Binding-site contacts:
Ligand atom N contacts residue GLU44 of chain 5.A at 3.1 Å (salt-bridge).
Ligand atom NE1 contacts residue ASN207 of chain 2.A at 3.6 Å (h-bond).
Ligand atom N contacts residue GLU44 of chain 5.A at 3.0 Å (salt-bridge).
Ligand atom CD1 contacts residue SER38 of chain 2.A at 3.7 Å.
Ligand atom N contacts residue VAL205 of chain 2.A at 2.8 Å (h-bond).
Ligand atom O contacts residue VAL205 of chain 2.A at 3.0 Å (h-bond).
Ligand atom CE1 contacts residue ALA206 of chain 2.A at 3.8 Å (hydrophobic).
Ligand atom CD1 contacts residue ASN74 of chain 5.A at 3.8 Å.
Ligand atom NE1 contacts residue ASN74 of chain 5.A at 2.9 Å (h-bond).
Ligand atom CZ2 contacts residue ARG34 of chain 2.A at 3.6 Å.
Ligand atom CA contacts residue VAL205 of chain 2.A at 3.8 Å (hydrophobic).
Ligand atom O contacts residue ALA206 of chain 2.A at 3.2 Å.
Ligand atom CD2 contacts residue LEU41 of chain 2.A at 3.5 Å (hydrophobic).
Ligand atom CD2 contacts residue VAL40 of chain 5.A at 3.6 Å (hydrophobic).
Ligand atom CB contacts residue GLU44 of chain 5.A at 3.2 Å.
Ligand atom CA contacts residue VAL205 of chain 2.A at 3.3 Å (hydrophobic).
Ligand atom CH2 contacts residue ILE37 of chain 5.A at 3.8 Å (hydrophobic).
Ligand atom C contacts residue LEU203 of chain 2.A at 3.9 Å (hydrophobic).
Ligand atom CZ contacts residue SER38 of chain 2.A at 3.4 Å.
Ligand atom CE1 contacts residue SER38 of chain 2.A at 3.8 Å.
Ligand atom O contacts residue VAL205 of chain 2.A at 3.6 Å (h-bond).
Ligand atom CZ2 contacts residue ASN207 of chain 2.A at 3.7 Å.
Ligand atom N contacts residue ASN49 of chain 5.A at 3.9 Å.
Ligand atom CA contacts residue GLU44 of chain 5.A at 3.2 Å.
Ligand atom CG contacts residue VAL40 of chain 5.A at 3.7 Å (hydrophobic).
Ligand atom CD2 contacts residue GLU45 of chain 2.A at 3.6 Å.
Ligand atom CZ2 contacts residue ASN74 of chain 5.A at 3.5 Å.
Ligand atom CE2 contacts residue VAL40 of chain 5.A at 3.7 Å (hydrophobic).
Ligand atom C contacts residue GLU44 of chain 5.A at 3.2 Å.
Ligand atom CB contacts residue GLU44 of chain 5.A at 3.5 Å.
Ligand atom CE2 contacts residue ASN207 of chain 2.A at 3.5 Å.
Ligand atom CZ contacts residue ALA42 of chain 2.A at 3.6 Å (hydrophobic).
Ligand atom CA contacts residue GLU44 of chain 5.A at 3.8 Å.
Ligand atom C contacts residue VAL205 of chain 2.A at 3.5 Å (hydrophobic).
Ligand atom O contacts residue ASN207 of chain 2.A at 3.2 Å (h-bond).
Ligand atom CH2 contacts residue ARG34 of chain 2.A at 3.4 Å.
Ligand atom CD1 contacts residue VAL40 of chain 5.A at 3.9 Å (hydrophobic).
Ligand atom CD1 contacts residue ASN207 of chain 2.A at 3.5 Å.
Ligand atom O contacts residue ASN207 of chain 2.A at 2.8 Å (h-bond).
Ligand atom CE2 contacts residue GLU45 of chain 2.A at 3.7 Å.

Sequence of chain 5.A:
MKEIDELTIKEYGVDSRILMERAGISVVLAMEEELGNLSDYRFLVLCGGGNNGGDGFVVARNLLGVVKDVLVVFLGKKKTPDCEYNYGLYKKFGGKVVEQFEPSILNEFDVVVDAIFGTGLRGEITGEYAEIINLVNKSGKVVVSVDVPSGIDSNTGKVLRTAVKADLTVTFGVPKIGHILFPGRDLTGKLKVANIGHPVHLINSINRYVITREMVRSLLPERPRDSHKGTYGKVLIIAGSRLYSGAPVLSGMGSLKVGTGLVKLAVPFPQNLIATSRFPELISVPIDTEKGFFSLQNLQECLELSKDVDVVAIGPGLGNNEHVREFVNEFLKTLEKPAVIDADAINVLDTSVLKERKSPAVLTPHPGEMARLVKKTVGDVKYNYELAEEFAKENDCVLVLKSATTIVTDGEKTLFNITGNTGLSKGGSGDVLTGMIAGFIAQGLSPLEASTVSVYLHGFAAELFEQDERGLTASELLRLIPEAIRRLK

Sequence of chain 2.A:
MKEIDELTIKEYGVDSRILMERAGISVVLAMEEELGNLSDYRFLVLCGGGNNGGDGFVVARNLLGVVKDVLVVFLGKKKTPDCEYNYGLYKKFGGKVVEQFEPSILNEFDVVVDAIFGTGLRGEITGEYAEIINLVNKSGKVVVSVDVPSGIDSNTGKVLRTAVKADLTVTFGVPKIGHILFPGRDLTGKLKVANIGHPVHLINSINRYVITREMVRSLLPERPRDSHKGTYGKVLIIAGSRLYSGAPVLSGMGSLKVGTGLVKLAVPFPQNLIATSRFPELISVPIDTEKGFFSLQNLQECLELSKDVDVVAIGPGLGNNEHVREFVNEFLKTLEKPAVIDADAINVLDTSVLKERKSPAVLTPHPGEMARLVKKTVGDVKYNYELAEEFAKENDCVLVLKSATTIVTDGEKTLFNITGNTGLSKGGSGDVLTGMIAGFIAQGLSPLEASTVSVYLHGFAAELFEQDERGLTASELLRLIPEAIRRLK

This protein binds this small molecule.
Small molecule (SMILES): CC(C)C[C@H](NC(=O)[C@H](CC1=c2ccccc2=NC1)NC(=O)[C@H](C)NC(=O)[C@@H]1CCCN1)C(=O)N[C@@H](Cc1ccccc1)C(=O)N[C@@H](CCC(=O)O)C(=O)N[C@@H](C)C=O